Binding-site contacts:
Ligand atom C5 contacts residue GLY206 of chain 1.D at 4.4 Å.
Ligand atom O2 contacts residue ASP203 of chain 1.D at 2.6 Å (salt-bridge).
Ligand atom O4 contacts residue ASP171 of chain 1.D at 4.1 Å.
Ligand atom O4 contacts residue GLY170 of chain 1.D at 3.5 Å (h-bond).
Ligand atom C2 contacts residue THR168 of chain 1.D at 4.3 Å.
Ligand atom C6 contacts residue GLY206 of chain 1.D at 3.8 Å.
Ligand atom C1 contacts residue ASP203 of chain 1.D at 3.8 Å.
Ligand atom O2 contacts residue THR168 of chain 1.D at 3.7 Å.
Ligand atom O3 contacts residue THR168 of chain 1.D at 2.8 Å (h-bond).
Ligand atom C2 contacts residue ASP203 of chain 1.D at 3.0 Å.
Ligand atom O1 contacts residue ASP203 of chain 1.D at 4.5 Å.
Ligand atom C4 contacts residue GLY206 of chain 1.D at 4.3 Å.
Ligand atom C3 contacts residue GLY170 of chain 1.D at 4.1 Å.
Ligand atom O3 contacts residue ASP203 of chain 1.D at 3.1 Å (salt-bridge).
Ligand atom C3 contacts residue THR168 of chain 1.D at 3.9 Å.
Ligand atom O1 contacts residue PRO202 of chain 1.D at 4.5 Å.
Ligand atom O4 contacts residue GLY206 of chain 1.D at 3.8 Å.
Ligand atom O3 contacts residue LYS169 of chain 1.D at 3.6 Å.
Ligand atom O5 contacts residue LEU207 of chain 1.D at 4.4 Å.
Ligand atom C4 contacts residue LEU207 of chain 1.D at 4.2 Å (hydrophobic).
Ligand atom O3 contacts residue LEU207 of chain 1.D at 3.7 Å.
Ligand atom C3 contacts residue PRO202 of chain 1.D at 4.3 Å (hydrophobic).
Ligand atom C6 contacts residue GLN210 of chain 1.D at 3.6 Å.
Ligand atom C4 contacts residue GLY170 of chain 1.D at 4.2 Å.
Ligand atom C2 contacts residue LEU207 of chain 1.D at 4.3 Å (hydrophobic).
Ligand atom O3 contacts residue GLY170 of chain 1.D at 3.1 Å (h-bond).
Ligand atom O4 contacts residue PRO202 of chain 1.D at 4.0 Å.
Ligand atom O3 contacts residue PRO202 of chain 1.D at 3.8 Å.
Ligand atom C4 contacts residue PRO202 of chain 1.D at 3.8 Å (hydrophobic).
Ligand atom O5 contacts residue GLY206 of chain 1.D at 4.0 Å.
Ligand atom C5 contacts residue GLN210 of chain 1.D at 4.2 Å.
Ligand atom C3 contacts residue ASP203 of chain 1.D at 3.7 Å.
Ligand atom O4 contacts residue GLN210 of chain 1.D at 2.7 Å (h-bond).
Ligand atom C4 contacts residue GLN210 of chain 1.D at 3.4 Å.
Ligand atom O6 contacts residue ILE266 of chain 1.D at 4.4 Å.
Ligand atom O3 contacts residue GLY206 of chain 1.D at 4.4 Å.

Sequence of chain 1.D:
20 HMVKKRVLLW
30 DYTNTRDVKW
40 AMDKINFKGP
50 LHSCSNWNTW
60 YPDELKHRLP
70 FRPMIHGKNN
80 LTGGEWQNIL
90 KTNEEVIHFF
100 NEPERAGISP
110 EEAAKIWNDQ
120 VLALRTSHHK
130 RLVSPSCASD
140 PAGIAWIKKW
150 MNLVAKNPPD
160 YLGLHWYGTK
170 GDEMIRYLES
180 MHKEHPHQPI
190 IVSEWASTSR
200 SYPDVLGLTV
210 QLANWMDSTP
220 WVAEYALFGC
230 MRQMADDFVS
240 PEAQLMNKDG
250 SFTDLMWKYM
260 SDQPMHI

This protein binds this small molecule.
Small molecule (SMILES): OC[C@H]1O[C@@H](O[C@@H]2[C@@H](O)[C@H](O)O[C@H](CO)[C@H]2O)[C@H](O)[C@@H](O)[C@@H]1O